Sequence of chain 56.A:
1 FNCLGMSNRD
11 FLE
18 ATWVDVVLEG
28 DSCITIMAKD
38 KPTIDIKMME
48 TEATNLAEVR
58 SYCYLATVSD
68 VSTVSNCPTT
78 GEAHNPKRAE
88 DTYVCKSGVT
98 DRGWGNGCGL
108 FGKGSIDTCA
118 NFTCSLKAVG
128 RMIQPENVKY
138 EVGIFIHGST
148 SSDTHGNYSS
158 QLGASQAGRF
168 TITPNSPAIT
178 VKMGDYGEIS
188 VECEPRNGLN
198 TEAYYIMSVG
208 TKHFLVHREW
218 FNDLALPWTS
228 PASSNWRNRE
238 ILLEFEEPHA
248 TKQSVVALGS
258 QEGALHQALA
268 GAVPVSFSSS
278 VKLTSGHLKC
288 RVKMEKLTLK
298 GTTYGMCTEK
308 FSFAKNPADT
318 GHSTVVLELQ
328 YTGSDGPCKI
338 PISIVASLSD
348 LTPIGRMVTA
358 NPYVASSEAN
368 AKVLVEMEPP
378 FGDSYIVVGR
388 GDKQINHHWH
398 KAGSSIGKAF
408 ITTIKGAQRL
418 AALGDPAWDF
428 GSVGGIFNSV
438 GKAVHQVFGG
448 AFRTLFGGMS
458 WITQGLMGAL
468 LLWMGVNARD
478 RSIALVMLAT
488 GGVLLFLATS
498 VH

A protein and the small-molecule ligand that binds it are described below.
Small molecule (SMILES): CC(=O)N[C@@H]1[C@@H](O)[C@H](O)[C@@H](CO)O[C@H]1O

Binding-site contacts:
Ligand atom C8 contacts residue SER66 of chain 56.A at 3.6 Å.
Ligand atom C1 contacts residue ASN118 of chain 56.A at 1.4 Å.
Ligand atom O5 contacts residue THR120 of chain 56.A at 3.4 Å (h-bond).
Ligand atom C2 contacts residue ASN118 of chain 56.A at 2.5 Å.
Ligand atom O6 contacts residue THR120 of chain 56.A at 3.6 Å (h-bond).
Ligand atom N2 contacts residue TYR90 of chain 56.A at 4.4 Å.
Ligand atom O5 contacts residue ASN118 of chain 56.A at 2.4 Å (h-bond).
Ligand atom C8 contacts residue ASP67 of chain 56.A at 3.7 Å.
Ligand atom N2 contacts residue ASN118 of chain 56.A at 2.9 Å (h-bond).
Ligand atom C4 contacts residue ASN118 of chain 56.A at 4.2 Å.
Ligand atom C1 contacts residue SER66 of chain 56.A at 4.5 Å.
Ligand atom C3 contacts residue ASN118 of chain 56.A at 3.8 Å.
Ligand atom O5 contacts residue THR89 of chain 56.A at 4.5 Å.
Ligand atom O6 contacts residue THR89 of chain 56.A at 3.9 Å.
Ligand atom C7 contacts residue ASN118 of chain 56.A at 3.8 Å.
Ligand atom C6 contacts residue THR120 of chain 56.A at 3.8 Å.
Ligand atom O6 contacts residue PHE119 of chain 56.A at 2.8 Å (h-bond).
Ligand atom C1 contacts residue THR89 of chain 56.A at 4.2 Å.
Ligand atom C5 contacts residue THR120 of chain 56.A at 4.2 Å.
Ligand atom O6 contacts residue ASN118 of chain 56.A at 4.2 Å.
Ligand atom C6 contacts residue PHE119 of chain 56.A at 4.0 Å (hydrophobic).
Ligand atom C8 contacts residue ASN118 of chain 56.A at 3.7 Å.
Ligand atom C5 contacts residue ASN118 of chain 56.A at 3.6 Å.
Ligand atom O5 contacts residue PHE119 of chain 56.A at 3.9 Å.